Sequence of chain 1.A:
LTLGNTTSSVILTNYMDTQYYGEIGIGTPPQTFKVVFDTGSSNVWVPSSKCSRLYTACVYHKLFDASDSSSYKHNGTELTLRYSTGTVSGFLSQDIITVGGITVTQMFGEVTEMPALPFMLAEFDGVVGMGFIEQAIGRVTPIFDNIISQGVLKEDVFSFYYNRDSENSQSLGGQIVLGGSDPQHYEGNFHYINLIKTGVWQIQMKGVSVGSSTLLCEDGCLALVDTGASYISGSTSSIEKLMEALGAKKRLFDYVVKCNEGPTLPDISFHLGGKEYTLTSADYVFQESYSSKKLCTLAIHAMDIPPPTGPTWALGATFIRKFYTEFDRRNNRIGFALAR

The protein below binds the small molecule below.
Small molecule (SMILES): CC(=O)N[C@@H]1[C@@H](O)[C@H](O)[C@@H](CO)O[C@H]1O

Binding-site contacts:
Ligand atom C4 contacts residue ASN75 of chain 1.A at 4.2 Å.
Ligand atom O7 contacts residue HIS74 of chain 1.A at 3.9 Å.
Ligand atom N2 contacts residue ASN75 of chain 1.A at 2.9 Å (h-bond).
Ligand atom N2 contacts residue THR77 of chain 1.A at 3.8 Å.
Ligand atom C1 contacts residue THR77 of chain 1.A at 3.9 Å.
Ligand atom C3 contacts residue ASN75 of chain 1.A at 3.8 Å.
Ligand atom O5 contacts residue ASN75 of chain 1.A at 2.4 Å (h-bond).
Ligand atom C1 contacts residue ASN75 of chain 1.A at 1.5 Å.
Ligand atom C2 contacts residue ASN75 of chain 1.A at 2.4 Å.
Ligand atom C5 contacts residue ASN75 of chain 1.A at 3.7 Å.
Ligand atom O7 contacts residue ASN75 of chain 1.A at 3.2 Å (h-bond).
Ligand atom C2 contacts residue THR77 of chain 1.A at 4.4 Å.
Ligand atom C7 contacts residue ASN75 of chain 1.A at 3.7 Å.